Sequence of chain 1.M:
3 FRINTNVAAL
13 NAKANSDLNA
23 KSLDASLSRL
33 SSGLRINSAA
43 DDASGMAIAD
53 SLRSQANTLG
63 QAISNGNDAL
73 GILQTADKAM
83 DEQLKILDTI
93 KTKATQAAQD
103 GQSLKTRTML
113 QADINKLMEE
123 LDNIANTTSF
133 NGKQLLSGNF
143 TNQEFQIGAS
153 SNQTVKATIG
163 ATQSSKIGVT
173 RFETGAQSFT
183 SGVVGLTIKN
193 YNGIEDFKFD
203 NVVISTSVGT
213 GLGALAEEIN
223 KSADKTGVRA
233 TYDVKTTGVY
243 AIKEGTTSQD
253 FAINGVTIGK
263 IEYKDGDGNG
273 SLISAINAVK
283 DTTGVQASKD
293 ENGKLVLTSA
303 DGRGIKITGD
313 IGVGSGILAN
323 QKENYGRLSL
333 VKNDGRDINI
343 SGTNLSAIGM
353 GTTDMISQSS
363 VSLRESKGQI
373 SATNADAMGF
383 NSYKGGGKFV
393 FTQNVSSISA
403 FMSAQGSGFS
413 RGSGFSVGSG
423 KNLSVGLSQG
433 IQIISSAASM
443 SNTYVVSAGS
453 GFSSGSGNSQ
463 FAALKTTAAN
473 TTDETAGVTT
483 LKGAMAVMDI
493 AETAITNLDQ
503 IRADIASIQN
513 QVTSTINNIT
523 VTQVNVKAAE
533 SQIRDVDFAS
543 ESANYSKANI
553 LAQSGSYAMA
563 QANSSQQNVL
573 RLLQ

Binding-site contacts:
Ligand atom O6 contacts residue SER441 of chain 1.M at 2.8 Å (h-bond).
Ligand atom C6 contacts residue SER441 of chain 1.M at 3.8 Å.
Ligand atom O1A contacts residue SER441 of chain 1.M at 2.2 Å (h-bond).
Ligand atom C1 contacts residue SER441 of chain 1.M at 2.1 Å.
Ligand atom C3 contacts residue SER441 of chain 1.M at 2.0 Å.
Ligand atom C2 contacts residue SER441 of chain 1.M at 1.4 Å.
Ligand atom O4 contacts residue SER441 of chain 1.M at 3.9 Å.
Ligand atom C5 contacts residue SER441 of chain 1.M at 4.1 Å.
Ligand atom O1A contacts residue ALA440 of chain 1.M at 3.7 Å.
Ligand atom O1B contacts residue SER441 of chain 1.M at 3.4 Å (h-bond).
Ligand atom C4 contacts residue SER441 of chain 1.M at 3.4 Å.

This small molecule binds to this protein.
Small molecule (SMILES): C[C@H](O)[C@H](N)[C@@H]1O[C@](O)(C(=O)O)C[C@H](O)[C@@H]1N